This small molecule binds to this protein.
Small molecule (SMILES): CC(=O)Nc1cc2cccnc2c2ncccc12

Binding-site contacts:
Ligand atom CAE contacts residue MET58 of chain 1.B at 3.9 Å (hydrophobic).
Ligand atom CAM contacts residue ASP54 of chain 1.B at 3.6 Å.
Ligand atom CAC contacts residue ALA43 of chain 1.B at 3.4 Å (hydrophobic).
Ligand atom OAB contacts residue ALA62 of chain 1.B at 3.5 Å.
Ligand atom CAM contacts residue CYS59 of chain 1.B at 2.8 Å (hydrophobic).
Ligand atom NAL contacts residue PRO53 of chain 1.B at 3.1 Å (h-bond).
Ligand atom CAE contacts residue GLN41 of chain 1.B at 4.1 Å.
Ligand atom CAE contacts residue LYS42 of chain 1.B at 3.7 Å.
Ligand atom CAA contacts residue CYS59 of chain 1.B at 1.8 Å (hydrophobic).
Ligand atom CAI contacts residue ALA62 of chain 1.B at 3.8 Å (hydrophobic).
Ligand atom CAD contacts residue ASP54 of chain 1.B at 4.2 Å.
Ligand atom CAP contacts residue PRO53 of chain 1.B at 3.0 Å (hydrophobic).
Ligand atom CAH contacts residue PRO53 of chain 1.B at 3.2 Å (hydrophobic).
Ligand atom CAC contacts residue MET58 of chain 1.B at 4.0 Å (hydrophobic).
Ligand atom CAH contacts residue ASP54 of chain 1.B at 3.2 Å.
Ligand atom NAL contacts residue ASP54 of chain 1.B at 2.9 Å (salt-bridge).
Ligand atom CAO contacts residue MET58 of chain 1.B at 3.9 Å (hydrophobic).
Ligand atom CAD contacts residue PRO53 of chain 1.B at 3.9 Å (hydrophobic).
Ligand atom CAI contacts residue CYS59 of chain 1.B at 4.2 Å (hydrophobic).
Ligand atom NAL contacts residue CYS59 of chain 1.B at 3.2 Å (h-bond).
Ligand atom CAC contacts residue GLN41 of chain 1.B at 3.8 Å.
Ligand atom CAI contacts residue PRO53 of chain 1.B at 3.5 Å (hydrophobic).
Ligand atom CAI contacts residue MET58 of chain 1.B at 3.4 Å (hydrophobic).
Ligand atom CAQ contacts residue PRO53 of chain 1.B at 4.2 Å (hydrophobic).
Ligand atom CAE contacts residue ALA43 of chain 1.B at 3.5 Å (hydrophobic).
Ligand atom CAO contacts residue ALA62 of chain 1.B at 4.1 Å (hydrophobic).
Ligand atom CAR contacts residue PRO53 of chain 1.B at 3.7 Å (hydrophobic).
Ligand atom CAP contacts residue ASP54 of chain 1.B at 3.9 Å.
Ligand atom NAJ contacts residue MET58 of chain 1.B at 3.8 Å.
Ligand atom CAG contacts residue ALA62 of chain 1.B at 3.7 Å (hydrophobic).
Ligand atom CAF contacts residue PRO53 of chain 1.B at 3.8 Å (hydrophobic).
Ligand atom CAQ contacts residue MET58 of chain 1.B at 3.9 Å (hydrophobic).
Ligand atom CAN contacts residue PRO53 of chain 1.B at 3.0 Å (hydrophobic).
Ligand atom CAE contacts residue THR44 of chain 1.B at 4.2 Å.
Ligand atom CAO contacts residue PRO53 of chain 1.B at 4.1 Å (hydrophobic).
Ligand atom OAB contacts residue CYS59 of chain 1.B at 3.5 Å.
Ligand atom NAK contacts residue PRO53 of chain 1.B at 4.1 Å.
Ligand atom CAN contacts residue ASP54 of chain 1.B at 3.8 Å.
Ligand atom CAA contacts residue ASP54 of chain 1.B at 3.5 Å.
Ligand atom CAG contacts residue MET58 of chain 1.B at 3.6 Å (hydrophobic).

Sequence of chain 1.B:
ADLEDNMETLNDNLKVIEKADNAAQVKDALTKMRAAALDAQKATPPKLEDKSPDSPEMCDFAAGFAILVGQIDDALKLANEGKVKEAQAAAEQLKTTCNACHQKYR